Sequence of chain 1.G:
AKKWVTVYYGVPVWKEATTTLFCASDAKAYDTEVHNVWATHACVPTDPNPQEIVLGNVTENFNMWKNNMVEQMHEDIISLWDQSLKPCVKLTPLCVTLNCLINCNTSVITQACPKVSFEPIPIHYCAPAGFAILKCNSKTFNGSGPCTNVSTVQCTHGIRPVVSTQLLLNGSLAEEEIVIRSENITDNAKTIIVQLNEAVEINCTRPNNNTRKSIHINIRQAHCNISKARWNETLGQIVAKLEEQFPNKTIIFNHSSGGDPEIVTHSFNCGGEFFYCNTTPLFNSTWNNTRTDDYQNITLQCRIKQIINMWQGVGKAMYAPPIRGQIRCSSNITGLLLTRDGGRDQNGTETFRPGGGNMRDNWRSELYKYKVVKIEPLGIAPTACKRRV

The protein below binds the small molecule below.
Small molecule (SMILES): CC(=O)N[C@H]1[C@H](O[C@H]2[C@H](O)[C@@H](NC(C)=O)CO[C@@H]2CO)O[C@H](CO)[C@@H](O)[C@@H]1O

Binding-site contacts:
Ligand atom C4 contacts residue ASN257 of chain 1.G at 4.2 Å.
Ligand atom C5 contacts residue ASN257 of chain 1.G at 3.7 Å.
Ligand atom O7 contacts residue VAL90 of chain 1.G at 4.0 Å.
Ligand atom O7 contacts residue ASN257 of chain 1.G at 3.2 Å (h-bond).
Ligand atom C7 contacts residue ASN257 of chain 1.G at 3.2 Å.
Ligand atom C7 contacts residue VAL90 of chain 1.G at 4.1 Å (hydrophobic).
Ligand atom O5 contacts residue ASN245 of chain 1.G at 3.5 Å.
Ligand atom C2 contacts residue ASN257 of chain 1.G at 2.4 Å.
Ligand atom C1 contacts residue ASN245 of chain 1.G at 3.8 Å.
Ligand atom C8 contacts residue VAL90 of chain 1.G at 3.6 Å (hydrophobic).
Ligand atom C8 contacts residue GLU88 of chain 1.G at 3.5 Å.
Ligand atom C8 contacts residue ASN257 of chain 1.G at 3.8 Å.
Ligand atom C3 contacts residue ASN257 of chain 1.G at 3.6 Å.
Ligand atom O5 contacts residue ASN257 of chain 1.G at 2.4 Å (h-bond).
Ligand atom N2 contacts residue ASN257 of chain 1.G at 2.8 Å (h-bond).
Ligand atom C5 contacts residue ASN245 of chain 1.G at 4.4 Å.
Ligand atom C1 contacts residue ASN257 of chain 1.G at 1.4 Å.
Ligand atom C6 contacts residue ASN245 of chain 1.G at 3.9 Å.